Binding-site contacts:
Ligand atom O1B contacts residue SER169 of chain 1.B at 3.3 Å (h-bond).
Ligand atom O3B contacts residue SER169 of chain 1.B at 3.8 Å.
Ligand atom N7 contacts residue TYR257 of chain 1.B at 3.8 Å.
Ligand atom O3A contacts residue CA1 of chain 1.O at 4.0 Å.
Ligand atom O2G contacts residue SER169 of chain 1.B at 2.8 Å (h-bond).
Ligand atom PA contacts residue CA1 of chain 1.O at 3.7 Å.
Ligand atom O3' contacts residue THR259 of chain 1.B at 3.9 Å.
Ligand atom O2G contacts residue ARG138 of chain 1.B at 2.4 Å (salt-bridge).
Ligand atom N9 contacts residue DC6 of chain 1.G at 3.8 Å.
Ligand atom C8 contacts residue TYR257 of chain 1.B at 3.0 Å (hydrophobic).
Ligand atom PG contacts residue ARG138 of chain 1.B at 3.6 Å.
Ligand atom O1G contacts residue SER169 of chain 1.B at 3.3 Å (h-bond).
Ligand atom N6 contacts residue DC6 of chain 1.G at 3.5 Å.
Ligand atom O3G contacts residue ARG138 of chain 1.B at 3.4 Å (salt-bridge).
Ligand atom O3' contacts residue TYR257 of chain 1.B at 3.9 Å.
Ligand atom N3 contacts residue ALA262 of chain 1.B at 4.0 Å.
Ligand atom O1A contacts residue ASP181 of chain 1.B at 3.4 Å (salt-bridge).
Ligand atom PG contacts residue SER169 of chain 1.B at 3.5 Å.
Ligand atom O1A contacts residue CA1 of chain 1.O at 2.4 Å.
Ligand atom O2B contacts residue ARG172 of chain 1.B at 3.4 Å (salt-bridge).
Ligand atom O1G contacts residue GLY178 of chain 1.B at 3.6 Å.
Ligand atom C2' contacts residue TYR257 of chain 1.B at 3.6 Å (hydrophobic).
Ligand atom O1B contacts residue ARG172 of chain 1.B at 3.9 Å.
Ligand atom PG contacts residue GLY178 of chain 1.B at 3.8 Å.
Ligand atom C2' contacts residue ASN265 of chain 1.B at 3.4 Å.
Ligand atom C5 contacts residue DC6 of chain 1.G at 3.9 Å.
Ligand atom C4 contacts residue DC6 of chain 1.G at 3.9 Å.
Ligand atom O1B contacts residue GLY168 of chain 1.B at 3.6 Å.
Ligand atom O1G contacts residue CA1 of chain 1.O at 2.6 Å.
Ligand atom N9 contacts residue TYR257 of chain 1.B at 3.8 Å.
Ligand atom O2G contacts residue GLY178 of chain 1.B at 3.2 Å (h-bond).
Ligand atom O1B contacts residue CA1 of chain 1.O at 2.9 Å.
Ligand atom O3' contacts residue GLY260 of chain 1.B at 3.1 Å.
Ligand atom O1A contacts residue ASP179 of chain 1.B at 2.9 Å (salt-bridge).
Ligand atom O4' contacts residue DC6 of chain 1.G at 3.4 Å.
Ligand atom O2A contacts residue ASP179 of chain 1.B at 3.6 Å (salt-bridge).
Ligand atom O1G contacts residue ASP179 of chain 1.B at 3.0 Å (salt-bridge).
Ligand atom C6 contacts residue DC6 of chain 1.G at 3.6 Å.
Ligand atom O3' contacts residue PHE258 of chain 1.B at 3.7 Å.
Ligand atom PB contacts residue CA1 of chain 1.O at 3.9 Å.

The protein below binds the small molecule below.
Small molecule (SMILES): Nc1ncnc2c1ncn2[C@H]1C[C@H](O)[C@@H](CO[P](=O)(O)O[P](=O)(O)OP(=O)(O)O)O1

Sequence of chain 1.B:
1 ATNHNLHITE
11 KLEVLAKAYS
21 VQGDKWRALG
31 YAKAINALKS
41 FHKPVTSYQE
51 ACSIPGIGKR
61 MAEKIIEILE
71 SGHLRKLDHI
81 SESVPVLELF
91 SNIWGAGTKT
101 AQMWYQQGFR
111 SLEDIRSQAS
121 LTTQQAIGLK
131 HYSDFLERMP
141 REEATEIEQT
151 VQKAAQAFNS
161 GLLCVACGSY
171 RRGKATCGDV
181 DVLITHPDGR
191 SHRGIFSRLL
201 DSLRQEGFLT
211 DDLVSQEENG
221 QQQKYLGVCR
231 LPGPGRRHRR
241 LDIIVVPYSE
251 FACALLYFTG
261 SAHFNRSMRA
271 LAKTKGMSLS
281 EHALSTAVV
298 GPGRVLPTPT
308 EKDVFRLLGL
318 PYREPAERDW